Sequence of chain 4.A:
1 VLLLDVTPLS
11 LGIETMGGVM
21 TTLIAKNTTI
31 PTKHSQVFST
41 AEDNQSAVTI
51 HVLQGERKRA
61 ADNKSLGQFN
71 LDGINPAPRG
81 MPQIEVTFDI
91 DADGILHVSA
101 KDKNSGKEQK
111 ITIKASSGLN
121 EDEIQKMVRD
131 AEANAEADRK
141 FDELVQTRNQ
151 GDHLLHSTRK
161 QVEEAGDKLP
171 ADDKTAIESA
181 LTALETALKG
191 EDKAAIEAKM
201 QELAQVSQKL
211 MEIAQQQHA

Sequence of chain 2.A:
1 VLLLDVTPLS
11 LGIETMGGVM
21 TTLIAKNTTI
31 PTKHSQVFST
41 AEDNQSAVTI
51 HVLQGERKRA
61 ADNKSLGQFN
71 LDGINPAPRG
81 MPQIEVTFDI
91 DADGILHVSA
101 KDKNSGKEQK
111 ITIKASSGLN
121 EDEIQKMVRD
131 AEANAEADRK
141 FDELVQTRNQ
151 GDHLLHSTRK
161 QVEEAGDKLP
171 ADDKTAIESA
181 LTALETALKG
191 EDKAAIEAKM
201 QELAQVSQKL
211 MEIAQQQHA

Binding-site contacts:
Ligand atom CA contacts residue GLN45 of chain 2.A at 3.7 Å.
Ligand atom O contacts residue THR15 of chain 2.A at 3.4 Å.
Ligand atom CD2 contacts residue THR15 of chain 2.A at 3.7 Å.
Ligand atom C contacts residue THR49 of chain 2.A at 3.6 Å.
Ligand atom CG contacts residue THR40 of chain 2.A at 3.8 Å.
Ligand atom CD1 contacts residue MET16 of chain 2.A at 3.5 Å (hydrophobic).
Ligand atom CB contacts residue ALA47 of chain 2.A at 3.3 Å (hydrophobic).
Ligand atom C contacts residue GLN45 of chain 2.A at 3.3 Å.
Ligand atom C contacts residue THR49 of chain 2.A at 3.8 Å.
Ligand atom CD2 contacts residue GLU14 of chain 2.A at 3.3 Å.
Ligand atom CD2 contacts residue ALA41 of chain 2.A at 3.4 Å (hydrophobic).
Ligand atom CB contacts residue PHE38 of chain 2.A at 3.8 Å (hydrophobic).
Ligand atom CA contacts residue ALA47 of chain 2.A at 3.6 Å (hydrophobic).
Ligand atom CD1 contacts residue ILE50 of chain 2.A at 3.6 Å (hydrophobic).
Ligand atom O contacts residue THR40 of chain 2.A at 3.7 Å.
Ligand atom OG1 contacts residue GLN45 of chain 2.A at 2.8 Å.
Ligand atom O contacts residue VAL48 of chain 2.A at 3.5 Å.
Ligand atom N contacts residue THR49 of chain 2.A at 2.5 Å (h-bond).
Ligand atom CA contacts residue THR49 of chain 2.A at 3.1 Å.
Ligand atom CD1 contacts residue THR40 of chain 2.A at 3.6 Å.
Ligand atom CG contacts residue THR15 of chain 2.A at 3.7 Å.
Ligand atom OD1 contacts residue GLN150 of chain 4.A at 3.7 Å.
Ligand atom CA contacts residue SER39 of chain 2.A at 3.2 Å.
Ligand atom N contacts residue SER39 of chain 2.A at 2.9 Å (h-bond).
Ligand atom CB contacts residue THR40 of chain 2.A at 3.8 Å.
Ligand atom O contacts residue GLN45 of chain 2.A at 3.2 Å (h-bond).
Ligand atom CG contacts residue MET16 of chain 2.A at 3.8 Å (hydrophobic).
Ligand atom O contacts residue THR49 of chain 2.A at 3.0 Å (h-bond).
Ligand atom CD2 contacts residue THR40 of chain 2.A at 3.6 Å.
Ligand atom O contacts residue MET16 of chain 2.A at 2.8 Å (h-bond).
Ligand atom N contacts residue GLN146 of chain 4.A at 3.1 Å (h-bond).
Ligand atom O contacts residue ALA41 of chain 2.A at 3.0 Å (h-bond).
Ligand atom O contacts residue SER39 of chain 2.A at 3.0 Å (h-bond).
Ligand atom C contacts residue SER39 of chain 2.A at 3.6 Å.
Ligand atom CD2 contacts residue ILE13 of chain 2.A at 3.7 Å (hydrophobic).
Ligand atom CG2 contacts residue ALA47 of chain 2.A at 2.9 Å (hydrophobic).
Ligand atom N contacts residue GLN45 of chain 2.A at 3.3 Å (h-bond).
Ligand atom OG1 contacts residue ALA47 of chain 2.A at 3.0 Å (h-bond).
Ligand atom O contacts residue PHE38 of chain 2.A at 3.2 Å.
Ligand atom ND2 contacts residue HIS153 of chain 4.A at 3.1 Å.

A small-molecule ligand and the protein it binds are described below.
Small molecule (SMILES): CC(C)C[C@H](NC(=O)[C@H](CC(C)C)NC(=O)[C@H](CCCN=C(N)N)NC(=O)[C@@H](N)CC(N)=O)C(=O)N[C@@H](CC(C)C)C(=O)N[C@H](C(=O)NCC(=O)O)[C@@H](C)O